Binding-site contacts:
Ligand atom O7 contacts residue ASP261 of chain 1.A at 4.0 Å.
Ligand atom C5 contacts residue ASN235 of chain 1.A at 3.6 Å.
Ligand atom O7 contacts residue ASN235 of chain 1.A at 3.2 Å (h-bond).
Ligand atom O3 contacts residue ASP262 of chain 1.A at 4.0 Å.
Ligand atom O6 contacts residue LEU276 of chain 1.A at 3.5 Å.
Ligand atom C2 contacts residue ASP262 of chain 1.A at 3.9 Å.
Ligand atom C1 contacts residue ASN235 of chain 1.A at 1.4 Å.
Ligand atom O6 contacts residue ASP261 of chain 1.A at 3.1 Å (salt-bridge).
Ligand atom C5 contacts residue ASP261 of chain 1.A at 4.0 Å.
Ligand atom C7 contacts residue ASN235 of chain 1.A at 3.4 Å.
Ligand atom O7 contacts residue ALA234 of chain 1.A at 3.7 Å.
Ligand atom C3 contacts residue ASP262 of chain 1.A at 3.7 Å.
Ligand atom N2 contacts residue ALA234 of chain 1.A at 4.0 Å.
Ligand atom C8 contacts residue LEU276 of chain 1.A at 4.3 Å (hydrophobic).
Ligand atom O3 contacts residue ASP261 of chain 1.A at 3.8 Å.
Ligand atom N2 contacts residue ASP262 of chain 1.A at 3.1 Å (salt-bridge).
Ligand atom C2 contacts residue ASN235 of chain 1.A at 2.5 Å.
Ligand atom C7 contacts residue ALA234 of chain 1.A at 3.9 Å (hydrophobic).
Ligand atom C8 contacts residue GLU264 of chain 1.A at 4.0 Å.
Ligand atom C3 contacts residue ASN235 of chain 1.A at 3.8 Å.
Ligand atom C1 contacts residue ASP261 of chain 1.A at 4.2 Å.
Ligand atom C5 contacts residue GLU264 of chain 1.A at 3.4 Å.
Ligand atom O4 contacts residue ASP261 of chain 1.A at 3.5 Å (salt-bridge).
Ligand atom C6 contacts residue LEU276 of chain 1.A at 4.0 Å (hydrophobic).
Ligand atom C4 contacts residue ASP261 of chain 1.A at 4.0 Å.
Ligand atom O5 contacts residue ASN235 of chain 1.A at 2.2 Å (h-bond).
Ligand atom O5 contacts residue GLY265 of chain 1.A at 4.0 Å.
Ligand atom C2 contacts residue ASP261 of chain 1.A at 4.2 Å.
Ligand atom O5 contacts residue ASP261 of chain 1.A at 3.9 Å.
Ligand atom C8 contacts residue SER275 of chain 1.A at 3.4 Å.
Ligand atom C1 contacts residue ASP262 of chain 1.A at 4.2 Å.
Ligand atom O5 contacts residue GLU264 of chain 1.A at 3.8 Å.
Ligand atom C8 contacts residue ALA234 of chain 1.A at 3.8 Å (hydrophobic).
Ligand atom C8 contacts residue ASP262 of chain 1.A at 4.0 Å.
Ligand atom C6 contacts residue GLU264 of chain 1.A at 4.0 Å.
Ligand atom C7 contacts residue ASP262 of chain 1.A at 4.0 Å.
Ligand atom C4 contacts residue ASN235 of chain 1.A at 4.2 Å.
Ligand atom N2 contacts residue ASN235 of chain 1.A at 3.1 Å (h-bond).
Ligand atom O6 contacts residue GLU264 of chain 1.A at 4.2 Å.
Ligand atom C3 contacts residue ASP261 of chain 1.A at 3.9 Å.

This protein binds this small molecule.
Small molecule (SMILES): CC(=O)N[C@H]1[C@H](O[C@H]2[C@H](O)[C@@H](NC(C)=O)CO[C@@H]2CO)O[C@H](CO)[C@@H](O)[C@@H]1O

Sequence of chain 1.A:
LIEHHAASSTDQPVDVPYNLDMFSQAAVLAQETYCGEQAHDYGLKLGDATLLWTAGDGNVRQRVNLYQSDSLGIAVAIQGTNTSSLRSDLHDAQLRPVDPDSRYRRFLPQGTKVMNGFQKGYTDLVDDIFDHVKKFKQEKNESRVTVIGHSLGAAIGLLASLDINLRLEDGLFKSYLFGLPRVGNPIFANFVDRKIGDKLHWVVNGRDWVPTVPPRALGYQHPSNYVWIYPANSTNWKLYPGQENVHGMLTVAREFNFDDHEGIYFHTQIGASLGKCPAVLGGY